Binding-site contacts:
Ligand atom C5 contacts residue ASN154 of chain 33.B at 3.7 Å.
Ligand atom O7 contacts residue ASN154 of chain 33.B at 4.3 Å.
Ligand atom O3 contacts residue MET151 of chain 33.B at 4.2 Å.
Ligand atom O4 contacts residue MET151 of chain 33.B at 4.4 Å.
Ligand atom C4 contacts residue ASN154 of chain 33.B at 4.2 Å.
Ligand atom C3 contacts residue ASN154 of chain 33.B at 3.9 Å.
Ligand atom C8 contacts residue ASN154 of chain 33.B at 3.0 Å.
Ligand atom O5 contacts residue ASN154 of chain 33.B at 2.4 Å (h-bond).
Ligand atom C3 contacts residue MET151 of chain 33.B at 4.1 Å (hydrophobic).
Ligand atom C1 contacts residue MET151 of chain 33.B at 4.2 Å (hydrophobic).
Ligand atom C4 contacts residue MET151 of chain 33.B at 3.5 Å (hydrophobic).
Ligand atom C2 contacts residue ASN154 of chain 33.B at 2.5 Å.
Ligand atom C5 contacts residue MET151 of chain 33.B at 4.1 Å (hydrophobic).
Ligand atom C7 contacts residue ASN154 of chain 33.B at 3.4 Å.
Ligand atom N2 contacts residue ASN154 of chain 33.B at 2.9 Å.
Ligand atom O5 contacts residue MET151 of chain 33.B at 3.7 Å.
Ligand atom C2 contacts residue MET151 of chain 33.B at 4.0 Å (hydrophobic).
Ligand atom C1 contacts residue ASN154 of chain 33.B at 1.4 Å.

The small molecule below binds the protein below.
Small molecule (SMILES): CC(=O)N[C@@H]1[C@@H](O)[C@H](O)[C@@H](CO)O[C@H]1O

Sequence of chain 33.B:
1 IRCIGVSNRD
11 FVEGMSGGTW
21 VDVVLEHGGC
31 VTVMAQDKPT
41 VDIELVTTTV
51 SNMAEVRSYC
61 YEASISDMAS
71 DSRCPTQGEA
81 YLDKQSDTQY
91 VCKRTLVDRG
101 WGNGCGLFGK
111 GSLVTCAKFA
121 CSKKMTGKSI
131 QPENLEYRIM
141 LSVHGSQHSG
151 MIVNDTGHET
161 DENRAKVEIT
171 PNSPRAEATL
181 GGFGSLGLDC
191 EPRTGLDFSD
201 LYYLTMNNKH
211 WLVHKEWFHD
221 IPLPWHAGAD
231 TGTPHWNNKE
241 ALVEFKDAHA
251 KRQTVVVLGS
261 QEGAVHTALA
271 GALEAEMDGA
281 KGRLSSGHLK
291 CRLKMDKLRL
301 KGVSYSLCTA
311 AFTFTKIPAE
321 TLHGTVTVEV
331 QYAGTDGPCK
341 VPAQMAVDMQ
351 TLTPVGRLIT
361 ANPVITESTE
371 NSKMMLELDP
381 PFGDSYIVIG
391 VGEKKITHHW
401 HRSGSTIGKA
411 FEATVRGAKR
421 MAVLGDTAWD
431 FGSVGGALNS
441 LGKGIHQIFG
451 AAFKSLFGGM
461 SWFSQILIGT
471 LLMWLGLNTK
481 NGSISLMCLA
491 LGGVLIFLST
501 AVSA